Sequence of chain 1.A:
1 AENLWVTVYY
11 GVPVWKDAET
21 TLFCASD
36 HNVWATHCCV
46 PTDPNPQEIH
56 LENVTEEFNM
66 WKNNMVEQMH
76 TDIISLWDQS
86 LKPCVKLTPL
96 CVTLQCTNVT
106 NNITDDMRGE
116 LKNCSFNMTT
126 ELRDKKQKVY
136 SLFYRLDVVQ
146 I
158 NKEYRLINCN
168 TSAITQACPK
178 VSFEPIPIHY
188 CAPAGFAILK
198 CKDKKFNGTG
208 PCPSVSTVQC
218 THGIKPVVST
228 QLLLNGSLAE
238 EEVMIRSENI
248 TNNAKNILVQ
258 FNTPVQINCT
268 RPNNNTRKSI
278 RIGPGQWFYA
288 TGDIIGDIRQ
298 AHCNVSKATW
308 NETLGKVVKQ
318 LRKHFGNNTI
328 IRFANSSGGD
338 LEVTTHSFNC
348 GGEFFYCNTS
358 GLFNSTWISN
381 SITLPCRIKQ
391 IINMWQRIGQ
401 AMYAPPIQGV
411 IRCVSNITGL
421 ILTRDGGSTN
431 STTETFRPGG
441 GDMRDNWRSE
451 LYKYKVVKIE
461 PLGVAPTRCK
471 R

Binding-site contacts:
Ligand atom C6 contacts residue NAG1 of chain 1.IA at 4.1 Å.
Ligand atom C6 contacts residue SER357 of chain 1.A at 3.8 Å.
Ligand atom C5 contacts residue ASN355 of chain 1.A at 3.7 Å.
Ligand atom C1 contacts residue ASN355 of chain 1.A at 1.5 Å.
Ligand atom O5 contacts residue SER357 of chain 1.A at 3.2 Å (h-bond).
Ligand atom C7 contacts residue ASN355 of chain 1.A at 3.6 Å.
Ligand atom O7 contacts residue NAG1 of chain 1.IA at 4.3 Å.
Ligand atom C1 contacts residue SER357 of chain 1.A at 3.5 Å.
Ligand atom C5 contacts residue SER357 of chain 1.A at 3.3 Å.
Ligand atom C2 contacts residue ASN355 of chain 1.A at 2.5 Å.
Ligand atom C3 contacts residue ASN355 of chain 1.A at 3.7 Å.
Ligand atom C7 contacts residue NAG1 of chain 1.IA at 4.3 Å.
Ligand atom O7 contacts residue ASN355 of chain 1.A at 4.1 Å.
Ligand atom N2 contacts residue ASN355 of chain 1.A at 2.8 Å (h-bond).
Ligand atom O5 contacts residue ASN355 of chain 1.A at 2.4 Å (h-bond).
Ligand atom C8 contacts residue NAG1 of chain 1.IA at 3.5 Å.
Ligand atom C4 contacts residue ASN355 of chain 1.A at 4.2 Å.

A small-molecule ligand and the protein it binds are described below.
Small molecule (SMILES): CC(=O)N[C@H]1[C@H](O[C@H]2[C@H](O)[C@@H](NC(C)=O)CO[C@@H]2CO)O[C@H](CO)[C@@H](O)[C@@H]1O